Binding-site contacts:
Ligand atom CAL contacts residue TYR54 of chain 1.C at 3.2 Å (hydrophobic).
Ligand atom CAL contacts residue ALA93 of chain 1.C at 4.2 Å (hydrophobic).
Ligand atom OAN contacts residue TYR54 of chain 1.C at 3.7 Å.
Ligand atom CAC contacts residue ILE103 of chain 1.C at 4.0 Å (hydrophobic).
Ligand atom CAG contacts residue LEU45 of chain 1.C at 3.6 Å (hydrophobic).
Ligand atom OAN contacts residue TYR96 of chain 1.C at 4.2 Å.
Ligand atom CAD contacts residue ASN97 of chain 1.C at 3.6 Å.
Ligand atom OAM contacts residue TYR54 of chain 1.C at 2.6 Å (h-bond).
Ligand atom CAK contacts residue MET89 of chain 1.C at 3.8 Å (hydrophobic).
Ligand atom CAL contacts residue LEU45 of chain 1.C at 3.8 Å (hydrophobic).
Ligand atom OAM contacts residue MET89 of chain 1.C at 4.2 Å.
Ligand atom NAB contacts residue ILE103 of chain 1.C at 3.7 Å.
Ligand atom CAJ contacts residue PHE42 of chain 1.C at 3.9 Å (hydrophobic).
Ligand atom CAH contacts residue ILE41 of chain 1.C at 3.3 Å (hydrophobic).
Ligand atom OAN contacts residue ILE103 of chain 1.C at 4.0 Å.
Ligand atom CAD contacts residue ILE103 of chain 1.C at 3.7 Å (hydrophobic).
Ligand atom CAA contacts residue ASN97 of chain 1.C at 3.7 Å.
Ligand atom OAN contacts residue ALA93 of chain 1.C at 4.1 Å.
Ligand atom CAJ contacts residue MET89 of chain 1.C at 3.9 Å (hydrophobic).
Ligand atom CAC contacts residue ILE41 of chain 1.C at 3.8 Å (hydrophobic).
Ligand atom OAM contacts residue ALA93 of chain 1.C at 3.2 Å.
Ligand atom OAN contacts residue ASN97 of chain 1.C at 2.9 Å (h-bond).
Ligand atom CAK contacts residue PHE42 of chain 1.C at 4.0 Å (hydrophobic).
Ligand atom CAJ contacts residue MET62 of chain 1.C at 3.4 Å (hydrophobic).
Ligand atom CAI contacts residue PHE42 of chain 1.C at 3.4 Å (hydrophobic).
Ligand atom CAF contacts residue TYR54 of chain 1.C at 4.0 Å (hydrophobic).
Ligand atom CAA contacts residue ILE103 of chain 1.C at 3.3 Å (hydrophobic).
Ligand atom CAJ contacts residue ASP63 of chain 1.C at 4.0 Å.
Ligand atom CAI contacts residue ILE41 of chain 1.C at 3.2 Å (hydrophobic).
Ligand atom CAK contacts residue LEU45 of chain 1.C at 3.8 Å (hydrophobic).
Ligand atom CAD contacts residue TYR96 of chain 1.C at 4.2 Å (hydrophobic).
Ligand atom CAH contacts residue LEU45 of chain 1.C at 3.5 Å (hydrophobic).
Ligand atom OAM contacts residue ASN92 of chain 1.C at 4.0 Å.
Ligand atom CAF contacts residue ASN97 of chain 1.C at 4.0 Å.
Ligand atom CAH contacts residue PHE42 of chain 1.C at 4.2 Å (hydrophobic).
Ligand atom CAI contacts residue LEU45 of chain 1.C at 3.7 Å (hydrophobic).
Ligand atom CAG contacts residue TYR54 of chain 1.C at 4.2 Å (hydrophobic).
Ligand atom CAJ contacts residue LEU45 of chain 1.C at 3.8 Å (hydrophobic).
Ligand atom CAK contacts residue TYR54 of chain 1.C at 3.5 Å (hydrophobic).
Ligand atom CAK contacts residue MET62 of chain 1.C at 3.6 Å (hydrophobic).

This protein binds this small molecule.
Small molecule (SMILES): CN(C)/C=C/C(=O)c1ccccc1O

Sequence of chain 1.C:
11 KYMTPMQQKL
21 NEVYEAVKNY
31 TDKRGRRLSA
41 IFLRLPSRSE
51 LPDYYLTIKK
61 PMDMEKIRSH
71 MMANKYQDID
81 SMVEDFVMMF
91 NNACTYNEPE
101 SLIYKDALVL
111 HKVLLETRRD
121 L